The small molecule below binds the protein below.
Small molecule (SMILES): CC(=O)N[C@H]1[C@H](O[C@H]2[C@H](O)[C@@H](NC(C)=O)CO[C@@H]2CO)O[C@H](CO)[C@@H](O)[C@@H]1O

Binding-site contacts:
Ligand atom O5 contacts residue ILE292 of chain 1.D at 3.8 Å.
Ligand atom C8 contacts residue ASN271 of chain 1.D at 4.4 Å.
Ligand atom O6 contacts residue THR273 of chain 1.D at 3.9 Å.
Ligand atom O7 contacts residue ASN271 of chain 1.D at 2.9 Å (h-bond).
Ligand atom O5 contacts residue ASN271 of chain 1.D at 2.3 Å (h-bond).
Ligand atom C7 contacts residue VAL410 of chain 1.D at 4.4 Å (hydrophobic).
Ligand atom C4 contacts residue ASN271 of chain 1.D at 4.3 Å.
Ligand atom C1 contacts residue ASN271 of chain 1.D at 1.4 Å.
Ligand atom C2 contacts residue ASN271 of chain 1.D at 2.5 Å.
Ligand atom C8 contacts residue VAL410 of chain 1.D at 3.9 Å (hydrophobic).
Ligand atom C3 contacts residue ASN271 of chain 1.D at 3.8 Å.
Ligand atom C5 contacts residue ASN271 of chain 1.D at 3.6 Å.
Ligand atom C6 contacts residue ILE292 of chain 1.D at 4.4 Å (hydrophobic).
Ligand atom C7 contacts residue ASN271 of chain 1.D at 3.1 Å.
Ligand atom N2 contacts residue ASN271 of chain 1.D at 3.0 Å (h-bond).
Ligand atom O6 contacts residue ILE292 of chain 1.D at 3.3 Å.

Sequence of chain 1.D:
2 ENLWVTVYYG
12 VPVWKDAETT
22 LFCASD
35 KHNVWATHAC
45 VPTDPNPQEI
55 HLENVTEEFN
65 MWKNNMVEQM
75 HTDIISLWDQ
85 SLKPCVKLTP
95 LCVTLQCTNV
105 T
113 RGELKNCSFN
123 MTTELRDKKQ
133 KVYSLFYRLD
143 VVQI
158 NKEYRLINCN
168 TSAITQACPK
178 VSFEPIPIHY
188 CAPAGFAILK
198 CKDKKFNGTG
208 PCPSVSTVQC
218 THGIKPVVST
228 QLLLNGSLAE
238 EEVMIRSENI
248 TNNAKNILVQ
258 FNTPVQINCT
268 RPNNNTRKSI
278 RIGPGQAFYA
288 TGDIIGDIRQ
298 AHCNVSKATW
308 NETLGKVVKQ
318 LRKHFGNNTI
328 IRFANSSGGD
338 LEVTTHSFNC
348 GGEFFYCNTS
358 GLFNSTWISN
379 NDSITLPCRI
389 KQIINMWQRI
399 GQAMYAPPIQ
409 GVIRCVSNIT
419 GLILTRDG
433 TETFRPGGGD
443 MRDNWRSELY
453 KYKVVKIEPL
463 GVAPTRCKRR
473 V